Binding-site contacts:
Ligand atom O5 contacts residue GLU86 of chain 1.C at 4.5 Å.
Ligand atom C7 contacts residue ALA135 of chain 1.C at 4.5 Å (hydrophobic).
Ligand atom C3 contacts residue ASN87 of chain 1.C at 3.7 Å.
Ligand atom C7 contacts residue CYS90 of chain 1.C at 4.0 Å (hydrophobic).
Ligand atom N2 contacts residue GLU66 of chain 1.C at 4.0 Å.
Ligand atom C8 contacts residue ARG221 of chain 1.C at 4.0 Å.
Ligand atom O3 contacts residue ARG221 of chain 1.C at 2.5 Å (salt-bridge).
Ligand atom C1 contacts residue ASN87 of chain 1.C at 1.4 Å.
Ligand atom C7 contacts residue GLU66 of chain 1.C at 4.0 Å.
Ligand atom C4 contacts residue ASN87 of chain 1.C at 4.2 Å.
Ligand atom N2 contacts residue ARG221 of chain 1.C at 3.1 Å (salt-bridge).
Ligand atom C7 contacts residue ASN87 of chain 1.C at 3.0 Å.
Ligand atom O6 contacts residue GLU86 of chain 1.C at 3.4 Å (salt-bridge).
Ligand atom C5 contacts residue ASN87 of chain 1.C at 3.7 Å.
Ligand atom C2 contacts residue ASN87 of chain 1.C at 2.4 Å.
Ligand atom C8 contacts residue ASN64 of chain 1.C at 3.8 Å.
Ligand atom O5 contacts residue ASN87 of chain 1.C at 2.4 Å (h-bond).
Ligand atom C8 contacts residue ALA135 of chain 1.C at 3.8 Å (hydrophobic).
Ligand atom N2 contacts residue ASN87 of chain 1.C at 2.8 Å (h-bond).
Ligand atom O7 contacts residue ARG221 of chain 1.C at 3.5 Å (salt-bridge).
Ligand atom C3 contacts residue ARG221 of chain 1.C at 3.4 Å.
Ligand atom O7 contacts residue CYS90 of chain 1.C at 3.5 Å.
Ligand atom C8 contacts residue CYS90 of chain 1.C at 3.8 Å (hydrophobic).
Ligand atom C1 contacts residue GLU66 of chain 1.C at 4.3 Å.
Ligand atom C4 contacts residue ARG221 of chain 1.C at 4.4 Å.
Ligand atom O7 contacts residue ASN87 of chain 1.C at 2.8 Å (h-bond).
Ligand atom C7 contacts residue ARG221 of chain 1.C at 3.3 Å.
Ligand atom C8 contacts residue SER137 of chain 1.C at 4.5 Å.
Ligand atom O5 contacts residue ARG221 of chain 1.C at 4.3 Å.
Ligand atom C8 contacts residue ASN87 of chain 1.C at 4.2 Å.
Ligand atom C2 contacts residue ARG221 of chain 1.C at 3.3 Å.
Ligand atom O7 contacts residue ASN64 of chain 1.C at 3.2 Å (h-bond).
Ligand atom C7 contacts residue ASN64 of chain 1.C at 4.0 Å.
Ligand atom C6 contacts residue GLU86 of chain 1.C at 4.2 Å.
Ligand atom C8 contacts residue GLU66 of chain 1.C at 3.9 Å.
Ligand atom C6 contacts residue ARG221 of chain 1.C at 4.4 Å.

Sequence of chain 1.C:
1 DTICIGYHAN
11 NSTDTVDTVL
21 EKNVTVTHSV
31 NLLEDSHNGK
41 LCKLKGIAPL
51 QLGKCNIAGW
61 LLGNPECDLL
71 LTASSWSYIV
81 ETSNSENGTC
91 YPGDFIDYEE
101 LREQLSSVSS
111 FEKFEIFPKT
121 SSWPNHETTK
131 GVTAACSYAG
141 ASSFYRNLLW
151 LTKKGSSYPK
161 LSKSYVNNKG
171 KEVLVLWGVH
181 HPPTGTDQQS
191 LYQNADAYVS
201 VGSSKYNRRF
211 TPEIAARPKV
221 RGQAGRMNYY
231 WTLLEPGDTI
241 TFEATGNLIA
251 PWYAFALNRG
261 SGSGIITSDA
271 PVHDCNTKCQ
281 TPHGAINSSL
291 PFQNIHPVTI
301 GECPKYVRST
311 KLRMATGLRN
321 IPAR

A protein and the small-molecule ligand that binds it are described below.
Small molecule (SMILES): CC(=O)N[C@H]1[C@H](O[C@H]2[C@H](O)[C@@H](NC(C)=O)CO[C@@H]2CO)O[C@H](CO)[C@@H](O)[C@@H]1O